This protein binds this small molecule.
Small molecule (SMILES): CC(=O)N[C@H]1[C@H](O[C@H]2[C@H](O)[C@@H](NC(C)=O)CO[C@@H]2CO)O[C@H](CO)[C@@H](O[C@@H]2O[C@H](CO)[C@@H](O)[C@H](O[C@H]3O[C@H](CO)[C@@H](O)[C@H](O)[C@@H]3O)[C@@H]2O)[C@@H]1O

Binding-site contacts:
Ligand atom O7 contacts residue PHE120 of chain 1.E at 3.8 Å.
Ligand atom C6 contacts residue PHE120 of chain 1.E at 3.8 Å (hydrophobic).
Ligand atom C7 contacts residue THR124 of chain 1.E at 3.6 Å.
Ligand atom C1 contacts residue THR124 of chain 1.E at 3.5 Å.
Ligand atom C8 contacts residue THR124 of chain 1.E at 3.6 Å.
Ligand atom C7 contacts residue PHE120 of chain 1.E at 4.2 Å (hydrophobic).
Ligand atom C5 contacts residue PHE120 of chain 1.E at 4.1 Å (hydrophobic).
Ligand atom C4 contacts residue ASN122 of chain 1.E at 4.1 Å.
Ligand atom N2 contacts residue ASN122 of chain 1.E at 3.1 Å (h-bond).
Ligand atom C1 contacts residue ASN122 of chain 1.E at 1.4 Å.
Ligand atom C7 contacts residue ASN122 of chain 1.E at 3.9 Å.
Ligand atom N2 contacts residue THR124 of chain 1.E at 2.8 Å (h-bond).
Ligand atom C3 contacts residue THR124 of chain 1.E at 4.3 Å.
Ligand atom C3 contacts residue ASN122 of chain 1.E at 3.8 Å.
Ligand atom C8 contacts residue PHE120 of chain 1.E at 3.7 Å (hydrophobic).
Ligand atom C8 contacts residue VAL70 of chain 1.E at 4.0 Å (hydrophobic).
Ligand atom C2 contacts residue ASN122 of chain 1.E at 2.5 Å.
Ligand atom C2 contacts residue THR124 of chain 1.E at 3.7 Å.
Ligand atom O7 contacts residue ASN122 of chain 1.E at 4.1 Å.
Ligand atom O5 contacts residue PHE120 of chain 1.E at 4.2 Å.
Ligand atom O5 contacts residue ASN122 of chain 1.E at 2.2 Å (h-bond).
Ligand atom O6 contacts residue ASP166 of chain 1.E at 4.5 Å.
Ligand atom C5 contacts residue ASN122 of chain 1.E at 3.5 Å.

Sequence of chain 1.E:
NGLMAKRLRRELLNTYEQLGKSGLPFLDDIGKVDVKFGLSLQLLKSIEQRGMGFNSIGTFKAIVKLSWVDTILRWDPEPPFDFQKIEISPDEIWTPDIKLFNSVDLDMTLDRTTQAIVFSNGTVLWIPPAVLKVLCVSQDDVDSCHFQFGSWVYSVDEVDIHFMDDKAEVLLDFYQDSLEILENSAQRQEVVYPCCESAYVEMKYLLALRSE